This protein binds this small molecule.
Small molecule (SMILES): OC[C@H]1O[C@@H](O)[C@H](O)[C@@H](O)[C@H]1O

Binding-site contacts:
Ligand atom C6 contacts residue ASP148 of chain 1.B at 3.7 Å.
Ligand atom O5 contacts residue ASP148 of chain 1.B at 3.3 Å.
Ligand atom C2 contacts residue LYS103 of chain 1.B at 4.2 Å.
Ligand atom O6 contacts residue ASP148 of chain 1.B at 3.5 Å.
Ligand atom O3 contacts residue THR164 of chain 1.B at 3.7 Å.
Ligand atom C2 contacts residue THR164 of chain 1.B at 2.5 Å.
Ligand atom O3 contacts residue TYR100 of chain 1.B at 4.0 Å.
Ligand atom O4 contacts residue THR164 of chain 1.B at 3.9 Å.
Ligand atom O3 contacts residue TYR105 of chain 1.B at 4.2 Å.
Ligand atom O4 contacts residue TYR100 of chain 1.B at 3.3 Å.
Ligand atom C3 contacts residue THR164 of chain 1.B at 3.5 Å.
Ligand atom O4 contacts residue GLY101 of chain 1.B at 3.6 Å.
Ligand atom O2 contacts residue THR165 of chain 1.B at 3.9 Å.
Ligand atom C4 contacts residue THR164 of chain 1.B at 3.9 Å.
Ligand atom O2 contacts residue THR164 of chain 1.B at 3.5 Å (h-bond).
Ligand atom C3 contacts residue LYS103 of chain 1.B at 4.3 Å.
Ligand atom O3 contacts residue LYS103 of chain 1.B at 3.6 Å.
Ligand atom C1 contacts residue THR164 of chain 1.B at 1.4 Å.
Ligand atom O5 contacts residue THR164 of chain 1.B at 2.6 Å (h-bond).
Ligand atom O3 contacts residue GLY101 of chain 1.B at 3.1 Å (h-bond).
Ligand atom C5 contacts residue THR164 of chain 1.B at 3.7 Å.
Ligand atom C1 contacts residue THR165 of chain 1.B at 4.1 Å.
Ligand atom C4 contacts residue GLY101 of chain 1.B at 3.8 Å.
Ligand atom C5 contacts residue ASP148 of chain 1.B at 4.1 Å.
Ligand atom C3 contacts residue GLY101 of chain 1.B at 3.6 Å.
Ligand atom C2 contacts residue THR165 of chain 1.B at 4.3 Å.
Ligand atom C1 contacts residue ASP148 of chain 1.B at 3.8 Å.

Sequence of chain 1.B:
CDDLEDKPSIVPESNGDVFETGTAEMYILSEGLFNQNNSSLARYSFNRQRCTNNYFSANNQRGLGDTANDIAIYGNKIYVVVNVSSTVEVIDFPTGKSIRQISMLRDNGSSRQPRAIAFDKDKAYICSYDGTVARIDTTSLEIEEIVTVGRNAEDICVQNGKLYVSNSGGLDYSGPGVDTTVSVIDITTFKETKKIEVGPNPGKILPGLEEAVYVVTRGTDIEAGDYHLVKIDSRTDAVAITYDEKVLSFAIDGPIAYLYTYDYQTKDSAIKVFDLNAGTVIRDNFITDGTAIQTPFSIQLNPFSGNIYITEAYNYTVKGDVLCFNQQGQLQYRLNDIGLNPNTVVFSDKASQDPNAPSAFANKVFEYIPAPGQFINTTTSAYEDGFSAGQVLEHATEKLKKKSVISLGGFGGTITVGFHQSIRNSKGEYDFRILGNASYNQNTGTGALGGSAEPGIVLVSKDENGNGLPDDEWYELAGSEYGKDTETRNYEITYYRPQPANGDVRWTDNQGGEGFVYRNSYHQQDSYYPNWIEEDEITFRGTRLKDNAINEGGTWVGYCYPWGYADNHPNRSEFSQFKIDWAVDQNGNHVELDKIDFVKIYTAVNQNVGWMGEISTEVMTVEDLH